Sequence of chain 1.D:
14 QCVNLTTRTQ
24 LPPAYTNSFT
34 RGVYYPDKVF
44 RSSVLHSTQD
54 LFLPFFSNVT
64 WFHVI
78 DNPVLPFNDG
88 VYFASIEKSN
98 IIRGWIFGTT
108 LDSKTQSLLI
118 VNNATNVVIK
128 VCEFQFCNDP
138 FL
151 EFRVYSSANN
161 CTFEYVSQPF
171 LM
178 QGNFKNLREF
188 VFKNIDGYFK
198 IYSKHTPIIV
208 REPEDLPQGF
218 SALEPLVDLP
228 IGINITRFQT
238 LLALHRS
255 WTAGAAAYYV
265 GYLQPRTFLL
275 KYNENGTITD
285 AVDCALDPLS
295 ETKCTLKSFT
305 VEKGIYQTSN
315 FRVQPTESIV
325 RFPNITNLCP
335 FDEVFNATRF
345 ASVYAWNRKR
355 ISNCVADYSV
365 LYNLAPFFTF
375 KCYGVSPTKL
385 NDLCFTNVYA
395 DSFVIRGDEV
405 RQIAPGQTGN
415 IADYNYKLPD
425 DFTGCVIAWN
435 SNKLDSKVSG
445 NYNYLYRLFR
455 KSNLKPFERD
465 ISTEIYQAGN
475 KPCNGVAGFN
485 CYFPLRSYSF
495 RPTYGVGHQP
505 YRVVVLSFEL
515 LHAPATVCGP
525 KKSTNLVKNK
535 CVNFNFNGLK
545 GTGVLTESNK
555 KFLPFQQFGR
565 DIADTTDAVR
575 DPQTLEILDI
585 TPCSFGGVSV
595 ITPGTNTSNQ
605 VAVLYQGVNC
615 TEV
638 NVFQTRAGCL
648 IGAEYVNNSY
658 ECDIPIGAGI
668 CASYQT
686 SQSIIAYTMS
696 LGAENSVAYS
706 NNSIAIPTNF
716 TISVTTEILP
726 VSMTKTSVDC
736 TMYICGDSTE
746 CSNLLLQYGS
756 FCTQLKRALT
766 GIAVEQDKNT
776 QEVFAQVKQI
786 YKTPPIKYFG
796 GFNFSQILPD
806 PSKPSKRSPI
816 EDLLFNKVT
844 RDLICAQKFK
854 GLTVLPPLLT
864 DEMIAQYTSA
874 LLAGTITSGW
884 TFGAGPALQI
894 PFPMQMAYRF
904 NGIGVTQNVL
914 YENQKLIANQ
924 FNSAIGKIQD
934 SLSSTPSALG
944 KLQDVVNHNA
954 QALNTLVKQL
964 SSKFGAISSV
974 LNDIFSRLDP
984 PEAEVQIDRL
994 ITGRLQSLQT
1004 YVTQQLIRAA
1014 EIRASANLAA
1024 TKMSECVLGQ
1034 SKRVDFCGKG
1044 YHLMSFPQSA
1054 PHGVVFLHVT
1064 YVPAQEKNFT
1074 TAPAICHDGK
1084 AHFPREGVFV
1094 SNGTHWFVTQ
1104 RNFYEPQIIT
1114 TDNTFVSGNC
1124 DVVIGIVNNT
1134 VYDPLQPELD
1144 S

Binding-site contacts:
Ligand atom C5 contacts residue ASN798 of chain 1.D at 3.6 Å.
Ligand atom C2 contacts residue ASN798 of chain 1.D at 2.6 Å.
Ligand atom C3 contacts residue ASN798 of chain 1.D at 3.8 Å.
Ligand atom C4 contacts residue ASN798 of chain 1.D at 4.2 Å.
Ligand atom C7 contacts residue ASN798 of chain 1.D at 3.3 Å.
Ligand atom C1 contacts residue ASN798 of chain 1.D at 1.4 Å.
Ligand atom C6 contacts residue GLN801 of chain 1.D at 4.1 Å.
Ligand atom N2 contacts residue SER800 of chain 1.D at 3.6 Å.
Ligand atom O5 contacts residue ASN798 of chain 1.D at 2.3 Å (h-bond).
Ligand atom N2 contacts residue ASN798 of chain 1.D at 2.9 Å (h-bond).
Ligand atom C5 contacts residue SER800 of chain 1.D at 4.4 Å.
Ligand atom C8 contacts residue ASN798 of chain 1.D at 3.7 Å.
Ligand atom O7 contacts residue ASN798 of chain 1.D at 3.7 Å.
Ligand atom C1 contacts residue SER800 of chain 1.D at 3.5 Å.
Ligand atom O5 contacts residue SER800 of chain 1.D at 4.3 Å.
Ligand atom C3 contacts residue SER800 of chain 1.D at 4.2 Å.
Ligand atom C2 contacts residue SER800 of chain 1.D at 4.0 Å.

A small-molecule ligand and the protein it binds are described below.
Small molecule (SMILES): CC(=O)N[C@@H]1[C@@H](O)[C@H](O)[C@@H](CO)O[C@H]1O